Sequence of chain 1.D:
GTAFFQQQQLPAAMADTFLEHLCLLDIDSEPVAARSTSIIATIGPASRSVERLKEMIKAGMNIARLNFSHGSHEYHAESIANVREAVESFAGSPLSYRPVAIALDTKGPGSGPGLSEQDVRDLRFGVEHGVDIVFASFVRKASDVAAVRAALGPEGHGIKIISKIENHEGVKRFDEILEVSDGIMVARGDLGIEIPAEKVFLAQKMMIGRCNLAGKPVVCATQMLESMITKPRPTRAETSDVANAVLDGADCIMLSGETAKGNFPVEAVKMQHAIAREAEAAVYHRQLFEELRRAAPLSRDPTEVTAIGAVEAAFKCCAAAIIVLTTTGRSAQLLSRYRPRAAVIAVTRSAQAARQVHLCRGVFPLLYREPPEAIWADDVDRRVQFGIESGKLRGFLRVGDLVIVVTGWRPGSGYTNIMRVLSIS

Binding-site contacts:
Ligand atom P1 contacts residue ARG405 of chain 1.D at 3.7 Å.
Ligand atom P1 contacts residue GLY434 of chain 1.D at 3.8 Å.
Ligand atom O2P contacts residue ARG405 of chain 1.D at 2.6 Å (salt-bridge).
Ligand atom O5P contacts residue SER435 of chain 1.D at 3.2 Å (h-bond).
Ligand atom P2 contacts residue THR349 of chain 1.D at 3.7 Å.
Ligand atom C5 contacts residue GLY434 of chain 1.D at 3.4 Å.
Ligand atom P2 contacts residue SER353 of chain 1.D at 3.6 Å.
Ligand atom O4P contacts residue THR349 of chain 1.D at 3.2 Å (h-bond).
Ligand atom O4 contacts residue THR438 of chain 1.D at 3.5 Å (h-bond).
Ligand atom O6P contacts residue SER353 of chain 1.D at 2.5 Å (h-bond).
Ligand atom O5 contacts residue LEU347 of chain 1.D at 3.8 Å.
Ligand atom P2 contacts residue THR348 of chain 1.D at 3.5 Å.
Ligand atom O1P contacts residue GLY434 of chain 1.D at 2.8 Å (h-bond).
Ligand atom O3 contacts residue GLY430 of chain 1.D at 3.2 Å.
Ligand atom O4P contacts residue THR350 of chain 1.D at 2.7 Å (h-bond).
Ligand atom C6 contacts residue SER353 of chain 1.D at 3.7 Å.
Ligand atom O4 contacts residue GLY436 of chain 1.D at 3.7 Å.
Ligand atom O5P contacts residue GLY436 of chain 1.D at 2.9 Å (h-bond).
Ligand atom P2 contacts residue SER435 of chain 1.D at 3.6 Å.
Ligand atom O6 contacts residue THR348 of chain 1.D at 3.6 Å.
Ligand atom O4 contacts residue GLY434 of chain 1.D at 2.6 Å (h-bond).
Ligand atom O6P contacts residue THR348 of chain 1.D at 2.6 Å (h-bond).
Ligand atom O3 contacts residue ARG432 of chain 1.D at 2.7 Å (salt-bridge).
Ligand atom O3P contacts residue TRP398 of chain 1.D at 2.8 Å (h-bond).
Ligand atom C6 contacts residue THR438 of chain 1.D at 3.4 Å.
Ligand atom O2 contacts residue GLY430 of chain 1.D at 3.5 Å (h-bond).
Ligand atom O2 contacts residue LEU347 of chain 1.D at 3.5 Å.
Ligand atom O3 contacts residue TRP398 of chain 1.D at 3.6 Å.
Ligand atom C3 contacts residue GLY434 of chain 1.D at 3.5 Å.
Ligand atom C4 contacts residue GLY434 of chain 1.D at 3.3 Å.
Ligand atom O4P contacts residue SER435 of chain 1.D at 3.0 Å (h-bond).
Ligand atom O6 contacts residue THR349 of chain 1.D at 3.1 Å (h-bond).
Ligand atom O4P contacts residue THR348 of chain 1.D at 3.6 Å (h-bond).
Ligand atom C3 contacts residue ARG432 of chain 1.D at 3.3 Å.
Ligand atom O3P contacts residue ARG405 of chain 1.D at 2.9 Å (salt-bridge).
Ligand atom O5P contacts residue SER353 of chain 1.D at 3.6 Å.
Ligand atom O4 contacts residue TYR437 of chain 1.D at 2.8 Å (h-bond).
Ligand atom C6 contacts residue LEU347 of chain 1.D at 3.6 Å (hydrophobic).
Ligand atom O1 contacts residue GLY434 of chain 1.D at 3.7 Å.
Ligand atom O1P contacts residue PRO433 of chain 1.D at 3.6 Å.

This protein binds this small molecule.
Small molecule (SMILES): O=P(O)(O)OC[C@H]1O[C@](O)(COP(=O)(O)O)[C@@H](O)[C@@H]1O